Binding-site contacts:
Ligand atom CAK contacts residue ALA95 of chain 1.A at 3.8 Å (hydrophobic).
Ligand atom NAV contacts residue TYR94 of chain 1.A at 3.5 Å.
Ligand atom CAK contacts residue ALA42 of chain 1.A at 3.5 Å (hydrophobic).
Ligand atom CAO contacts residue ARG102 of chain 1.A at 3.0 Å.
Ligand atom NBI contacts residue SO41 of chain 1.B at 3.9 Å.
Ligand atom CAZ contacts residue VAL29 of chain 1.A at 3.8 Å (hydrophobic).
Ligand atom CAD contacts residue LYS23 of chain 1.A at 3.2 Å.
Ligand atom CBE contacts residue ALA95 of chain 1.A at 3.8 Å (hydrophobic).
Ligand atom NAX contacts residue TYR94 of chain 1.A at 3.5 Å.
Ligand atom CBA contacts residue LYS23 of chain 1.A at 3.9 Å.
Ligand atom CAJ contacts residue GLY98 of chain 1.A at 3.7 Å.
Ligand atom CAD contacts residue VAL29 of chain 1.A at 3.9 Å (hydrophobic).
Ligand atom CBD contacts residue GLY98 of chain 1.A at 3.5 Å.
Ligand atom CAF contacts residue GLY22 of chain 1.A at 3.4 Å.
Ligand atom CAJ contacts residue ALA95 of chain 1.A at 3.7 Å (hydrophobic).
Ligand atom CAT contacts residue SO41 of chain 1.B at 3.3 Å.
Ligand atom CBG contacts residue TYR94 of chain 1.A at 3.8 Å (hydrophobic).
Ligand atom CBG contacts residue ALA95 of chain 1.A at 3.7 Å (hydrophobic).
Ligand atom CAF contacts residue LYS23 of chain 1.A at 3.0 Å.
Ligand atom CAM contacts residue ARG102 of chain 1.A at 3.0 Å.
Ligand atom NAX contacts residue ALA95 of chain 1.A at 3.0 Å (h-bond).
Ligand atom CAG contacts residue ARG19 of chain 1.A at 3.8 Å.
Ligand atom CL contacts residue ASN28 of chain 1.A at 3.0 Å.
Ligand atom CAL contacts residue LEU97 of chain 1.A at 3.9 Å (hydrophobic).
Ligand atom CAI contacts residue GLY98 of chain 1.A at 3.8 Å.
Ligand atom CAC contacts residue LYS44 of chain 1.A at 3.8 Å.
Ligand atom CAO contacts residue SO41 of chain 1.B at 3.2 Å.
Ligand atom CAD contacts residue GLY24 of chain 1.A at 3.8 Å.
Ligand atom CAK contacts residue GLU93 of chain 1.A at 3.5 Å.
Ligand atom NAV contacts residue ALA95 of chain 1.A at 2.9 Å (h-bond).
Ligand atom CAK contacts residue TYR94 of chain 1.A at 3.9 Å (hydrophobic).
Ligand atom CAT contacts residue ARG19 of chain 1.A at 3.8 Å.
Ligand atom CAS contacts residue LEU21 of chain 1.A at 3.5 Å (hydrophobic).
Ligand atom CBC contacts residue ALA42 of chain 1.A at 3.9 Å (hydrophobic).
Ligand atom CL contacts residue GLY27 of chain 1.A at 3.0 Å.
Ligand atom CAD contacts residue GLY22 of chain 1.A at 3.4 Å.
Ligand atom NAW contacts residue LEU21 of chain 1.A at 3.9 Å.
Ligand atom CBB contacts residue ARG19 of chain 1.A at 3.9 Å.
Ligand atom NBI contacts residue ARG102 of chain 1.A at 3.6 Å.
Ligand atom CBH contacts residue LEU21 of chain 1.A at 3.9 Å (hydrophobic).

Sequence of chain 1.A:
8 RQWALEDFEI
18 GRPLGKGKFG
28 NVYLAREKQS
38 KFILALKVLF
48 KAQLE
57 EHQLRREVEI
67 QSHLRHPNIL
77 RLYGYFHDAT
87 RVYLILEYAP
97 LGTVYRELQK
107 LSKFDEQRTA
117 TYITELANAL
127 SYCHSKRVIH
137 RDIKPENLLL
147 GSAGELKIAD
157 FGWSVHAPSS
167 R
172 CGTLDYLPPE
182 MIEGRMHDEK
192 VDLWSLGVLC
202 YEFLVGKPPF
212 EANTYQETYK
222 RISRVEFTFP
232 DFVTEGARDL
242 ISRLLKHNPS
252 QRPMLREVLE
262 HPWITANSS

This protein binds this small molecule.
Small molecule (SMILES): Clc1ccc(CN2CCN(c3c(Br)cnc4[nH]c(-c5ccc(CN6CCOCC6)cc5)nc34)CC2)cc1